Binding-site contacts:
Ligand atom O contacts residue GLN180 of chain 1.A at 4.0 Å.
Ligand atom CZ contacts residue ASP165 of chain 1.A at 3.5 Å.
Ligand atom CE1 contacts residue ALA71 of chain 1.A at 3.9 Å (hydrophobic).
Ligand atom CE1 contacts residue ASP165 of chain 1.A at 3.5 Å.
Ligand atom N contacts residue TYR158 of chain 1.A at 2.8 Å (h-bond).
Ligand atom CG contacts residue GLY38 of chain 1.A at 3.6 Å.
Ligand atom OH contacts residue LEU69 of chain 1.A at 3.4 Å.
Ligand atom CE2 contacts residue GLY38 of chain 1.A at 3.5 Å.
Ligand atom CE2 contacts residue TYR36 of chain 1.A at 3.4 Å (hydrophobic).
Ligand atom N contacts residue GLN162 of chain 1.A at 2.8 Å (h-bond).
Ligand atom CD1 contacts residue TYR158 of chain 1.A at 4.1 Å (hydrophobic).
Ligand atom OH contacts residue TYR36 of chain 1.A at 2.8 Å (h-bond).
Ligand atom CG contacts residue GLN162 of chain 1.A at 3.7 Å.
Ligand atom OH contacts residue ASP165 of chain 1.A at 2.6 Å (salt-bridge).
Ligand atom CD2 contacts residue GLN162 of chain 1.A at 3.7 Å.
Ligand atom CB contacts residue GLY38 of chain 1.A at 3.5 Å.
Ligand atom CZ contacts residue GLY38 of chain 1.A at 4.1 Å.
Ligand atom OXT contacts residue GLN180 of chain 1.A at 3.2 Å (h-bond).
Ligand atom OXT contacts residue VAL144 of chain 1.A at 3.6 Å.
Ligand atom CA contacts residue TYR158 of chain 1.A at 3.5 Å (hydrophobic).
Ligand atom C contacts residue TYR158 of chain 1.A at 3.9 Å (hydrophobic).
Ligand atom CZ contacts residue TYR36 of chain 1.A at 3.5 Å (hydrophobic).
Ligand atom CE2 contacts residue GLN162 of chain 1.A at 3.5 Å.
Ligand atom CZ contacts residue LEU69 of chain 1.A at 3.8 Å (hydrophobic).
Ligand atom CE1 contacts residue HIS74 of chain 1.A at 3.7 Å.
Ligand atom CA contacts residue GLN162 of chain 1.A at 3.9 Å.
Ligand atom OH contacts residue GLN162 of chain 1.A at 3.5 Å.
Ligand atom CD1 contacts residue GLN162 of chain 1.A at 3.8 Å.
Ligand atom C contacts residue GLN180 of chain 1.A at 3.5 Å.
Ligand atom CZ contacts residue GLN162 of chain 1.A at 3.3 Å.
Ligand atom CD2 contacts residue GLY38 of chain 1.A at 3.3 Å.
Ligand atom OXT contacts residue TYR158 of chain 1.A at 3.6 Å (h-bond).
Ligand atom CB contacts residue TYR158 of chain 1.A at 3.5 Å (hydrophobic).
Ligand atom N contacts residue VAL144 of chain 1.A at 4.0 Å.
Ligand atom CA contacts residue GLN180 of chain 1.A at 3.2 Å.
Ligand atom CE1 contacts residue LEU69 of chain 1.A at 4.1 Å (hydrophobic).
Ligand atom CD1 contacts residue HIS74 of chain 1.A at 3.8 Å.
Ligand atom CD1 contacts residue ALA71 of chain 1.A at 3.7 Å (hydrophobic).
Ligand atom CE1 contacts residue GLN162 of chain 1.A at 3.8 Å.
Ligand atom N contacts residue GLN180 of chain 1.A at 2.7 Å (h-bond).

The protein below binds the small molecule below.
Small molecule (SMILES): N[C@@H](Cc1ccc(O)cc1)C(=O)O

Sequence of chain 1.A:
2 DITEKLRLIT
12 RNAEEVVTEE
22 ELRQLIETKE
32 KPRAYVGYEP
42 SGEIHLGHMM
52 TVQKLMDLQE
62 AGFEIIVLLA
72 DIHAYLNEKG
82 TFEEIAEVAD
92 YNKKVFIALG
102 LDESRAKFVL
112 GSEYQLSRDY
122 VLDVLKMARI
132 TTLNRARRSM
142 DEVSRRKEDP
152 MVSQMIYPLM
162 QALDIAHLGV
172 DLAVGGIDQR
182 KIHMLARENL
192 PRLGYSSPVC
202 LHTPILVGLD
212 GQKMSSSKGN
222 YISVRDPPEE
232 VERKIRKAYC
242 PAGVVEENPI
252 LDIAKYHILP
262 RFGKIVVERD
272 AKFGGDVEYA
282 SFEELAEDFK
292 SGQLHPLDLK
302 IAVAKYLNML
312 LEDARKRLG